Sequence of chain 1.D:
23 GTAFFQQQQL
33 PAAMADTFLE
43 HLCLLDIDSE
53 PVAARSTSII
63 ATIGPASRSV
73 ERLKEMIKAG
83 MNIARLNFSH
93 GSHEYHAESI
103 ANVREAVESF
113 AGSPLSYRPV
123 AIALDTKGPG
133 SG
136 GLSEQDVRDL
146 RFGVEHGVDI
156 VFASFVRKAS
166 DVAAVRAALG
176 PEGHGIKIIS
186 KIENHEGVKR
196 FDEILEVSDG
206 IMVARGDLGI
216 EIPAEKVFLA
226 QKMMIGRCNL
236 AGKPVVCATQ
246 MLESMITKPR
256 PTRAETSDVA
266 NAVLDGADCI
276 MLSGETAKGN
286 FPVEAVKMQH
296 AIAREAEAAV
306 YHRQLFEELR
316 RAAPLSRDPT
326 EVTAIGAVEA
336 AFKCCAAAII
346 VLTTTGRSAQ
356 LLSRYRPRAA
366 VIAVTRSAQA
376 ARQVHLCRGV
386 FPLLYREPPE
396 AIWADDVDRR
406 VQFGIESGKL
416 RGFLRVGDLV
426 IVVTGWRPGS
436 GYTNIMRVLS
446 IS

Binding-site contacts:
Ligand atom O6P contacts residue SER353 of chain 1.D at 2.5 Å (h-bond).
Ligand atom C4 contacts residue GLY434 of chain 1.D at 3.3 Å.
Ligand atom C6 contacts residue LEU347 of chain 1.D at 3.7 Å (hydrophobic).
Ligand atom O6 contacts residue THR349 of chain 1.D at 3.0 Å (h-bond).
Ligand atom O2P contacts residue ARG405 of chain 1.D at 2.6 Å (salt-bridge).
Ligand atom C3 contacts residue GLY434 of chain 1.D at 3.5 Å.
Ligand atom O5P contacts residue SER435 of chain 1.D at 3.2 Å (h-bond).
Ligand atom O1 contacts residue GLY434 of chain 1.D at 3.7 Å.
Ligand atom P2 contacts residue THR349 of chain 1.D at 3.7 Å.
Ligand atom C5 contacts residue GLY434 of chain 1.D at 3.4 Å.
Ligand atom C6 contacts residue SER353 of chain 1.D at 3.7 Å.
Ligand atom P1 contacts residue GLY434 of chain 1.D at 3.8 Å.
Ligand atom O1P contacts residue PRO433 of chain 1.D at 3.6 Å.
Ligand atom O4P contacts residue SER435 of chain 1.D at 2.9 Å (h-bond).
Ligand atom O4P contacts residue THR349 of chain 1.D at 3.3 Å (h-bond).
Ligand atom P2 contacts residue SER435 of chain 1.D at 3.6 Å.
Ligand atom O2 contacts residue GLY430 of chain 1.D at 3.6 Å.
Ligand atom O3 contacts residue GLY430 of chain 1.D at 3.2 Å.
Ligand atom O5P contacts residue GLY436 of chain 1.D at 2.9 Å (h-bond).
Ligand atom P2 contacts residue SER353 of chain 1.D at 3.6 Å.
Ligand atom P2 contacts residue THR348 of chain 1.D at 3.5 Å.
Ligand atom O4 contacts residue GLY434 of chain 1.D at 2.6 Å (h-bond).
Ligand atom P1 contacts residue ARG405 of chain 1.D at 3.6 Å.
Ligand atom O4P contacts residue THR350 of chain 1.D at 2.6 Å (h-bond).
Ligand atom C3 contacts residue ARG432 of chain 1.D at 3.2 Å.
Ligand atom O1P contacts residue GLY434 of chain 1.D at 2.8 Å (h-bond).
Ligand atom O4 contacts residue THR438 of chain 1.D at 3.5 Å (h-bond).
Ligand atom O2 contacts residue LEU347 of chain 1.D at 3.5 Å.
Ligand atom O6P contacts residue THR348 of chain 1.D at 2.6 Å (h-bond).
Ligand atom O3P contacts residue ARG405 of chain 1.D at 2.8 Å (salt-bridge).
Ligand atom O3P contacts residue TRP398 of chain 1.D at 2.7 Å (h-bond).
Ligand atom O5P contacts residue SER353 of chain 1.D at 3.6 Å.
Ligand atom P2 contacts residue THR350 of chain 1.D at 3.8 Å.
Ligand atom O4P contacts residue THR348 of chain 1.D at 3.6 Å.
Ligand atom O6 contacts residue THR348 of chain 1.D at 3.5 Å.
Ligand atom O4 contacts residue GLY436 of chain 1.D at 3.7 Å.
Ligand atom O3 contacts residue ARG432 of chain 1.D at 2.6 Å (salt-bridge).
Ligand atom C6 contacts residue THR438 of chain 1.D at 3.4 Å.
Ligand atom O4 contacts residue TYR437 of chain 1.D at 2.8 Å (h-bond).
Ligand atom O3 contacts residue TRP398 of chain 1.D at 3.7 Å.

This protein binds this small molecule.
Small molecule (SMILES): O=P(O)(O)OC[C@H]1O[C@](O)(COP(=O)(O)O)[C@@H](O)[C@@H]1O